Sequence of chain 54.C:
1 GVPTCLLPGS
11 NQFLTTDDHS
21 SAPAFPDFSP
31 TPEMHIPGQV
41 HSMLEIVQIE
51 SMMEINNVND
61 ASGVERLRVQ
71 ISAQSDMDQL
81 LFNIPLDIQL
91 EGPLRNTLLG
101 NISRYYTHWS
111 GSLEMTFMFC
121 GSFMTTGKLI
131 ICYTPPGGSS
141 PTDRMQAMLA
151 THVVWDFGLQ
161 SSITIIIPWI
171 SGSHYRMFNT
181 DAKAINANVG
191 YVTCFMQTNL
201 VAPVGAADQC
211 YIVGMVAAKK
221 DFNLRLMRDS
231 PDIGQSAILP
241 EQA

Binding-site contacts:
Ligand atom C2A contacts residue TYR151 of chain 54.A at 3.9 Å (hydrophobic).
Ligand atom C6B contacts residue ILE188 of chain 54.A at 3.7 Å (hydrophobic).
Ligand atom O1A contacts residue ALA149 of chain 54.A at 3.7 Å.
Ligand atom C1C contacts residue TYR197 of chain 54.A at 3.7 Å (hydrophobic).
Ligand atom C6C contacts residue LEU99 of chain 54.A at 3.6 Å (hydrophobic).
Ligand atom C4B contacts residue LEU226 of chain 54.A at 3.9 Å (hydrophobic).
Ligand atom C5C contacts residue LEU99 of chain 54.A at 3.6 Å (hydrophobic).
Ligand atom C5A contacts residue ALA149 of chain 54.A at 3.2 Å (hydrophobic).
Ligand atom C4A contacts residue PRO173 of chain 54.A at 3.3 Å (hydrophobic).
Ligand atom O1A contacts residue LEU226 of chain 54.A at 3.8 Å.
Ligand atom C7C contacts residue LEU99 of chain 54.A at 3.5 Å (hydrophobic).
Ligand atom O1B contacts residue TRP97 of chain 54.A at 3.6 Å.
Ligand atom O1B contacts residue LEU99 of chain 54.A at 3.1 Å.
Ligand atom C2C contacts residue THR101 of chain 54.A at 3.8 Å.
Ligand atom C5B contacts residue ILE188 of chain 54.A at 3.6 Å (hydrophobic).
Ligand atom C3 contacts residue TYR197 of chain 54.A at 3.7 Å (hydrophobic).
Ligand atom C6C contacts residue TRP97 of chain 54.A at 3.9 Å (hydrophobic).
Ligand atom C31 contacts residue TYR197 of chain 54.A at 3.7 Å (hydrophobic).
Ligand atom N3A contacts residue TYR151 of chain 54.A at 3.3 Å.
Ligand atom C7C contacts residue ILE123 of chain 54.A at 3.5 Å (hydrophobic).
Ligand atom C6C contacts residue ILE123 of chain 54.A at 3.6 Å (hydrophobic).
Ligand atom C3B contacts residue LEU226 of chain 54.A at 3.5 Å (hydrophobic).
Ligand atom C2B contacts residue LEU226 of chain 54.A at 3.6 Å (hydrophobic).
Ligand atom C5 contacts residue TYR197 of chain 54.A at 3.8 Å (hydrophobic).
Ligand atom O1 contacts residue TYR197 of chain 54.A at 3.9 Å.
Ligand atom C5C contacts residue THR101 of chain 54.A at 3.7 Å.
Ligand atom C3B contacts residue ILE123 of chain 54.A at 3.9 Å (hydrophobic).
Ligand atom C4A contacts residue LEU186 of chain 54.A at 3.9 Å (hydrophobic).
Ligand atom O1 contacts residue MET223 of chain 54.A at 3.6 Å (h-bond).
Ligand atom C5A contacts residue LEU186 of chain 54.A at 3.6 Å (hydrophobic).
Ligand atom O1A contacts residue LEU186 of chain 54.A at 3.7 Å.
Ligand atom C4A contacts residue TYR151 of chain 54.A at 3.8 Å (hydrophobic).
Ligand atom C2A contacts residue LEU186 of chain 54.A at 3.7 Å (hydrophobic).
Ligand atom C5A contacts residue PRO173 of chain 54.A at 3.5 Å (hydrophobic).
Ligand atom N2 contacts residue ASN221 of chain 54.A at 3.9 Å.
Ligand atom C31 contacts residue ASN199 of chain 54.A at 3.4 Å.
Ligand atom C4 contacts residue TYR197 of chain 54.A at 3.6 Å (hydrophobic).
Ligand atom C4C contacts residue THR121 of chain 54.A at 3.7 Å.
Ligand atom C2B contacts residue ILE123 of chain 54.A at 3.5 Å (hydrophobic).
Ligand atom C5A contacts residue VAL175 of chain 54.A at 3.9 Å (hydrophobic).

The small molecule below binds the protein below.
Small molecule (SMILES): Cc1cc(CCCCCCCOc2ccc(C3=NCCO3)cc2)on1

Sequence of chain 54.A:
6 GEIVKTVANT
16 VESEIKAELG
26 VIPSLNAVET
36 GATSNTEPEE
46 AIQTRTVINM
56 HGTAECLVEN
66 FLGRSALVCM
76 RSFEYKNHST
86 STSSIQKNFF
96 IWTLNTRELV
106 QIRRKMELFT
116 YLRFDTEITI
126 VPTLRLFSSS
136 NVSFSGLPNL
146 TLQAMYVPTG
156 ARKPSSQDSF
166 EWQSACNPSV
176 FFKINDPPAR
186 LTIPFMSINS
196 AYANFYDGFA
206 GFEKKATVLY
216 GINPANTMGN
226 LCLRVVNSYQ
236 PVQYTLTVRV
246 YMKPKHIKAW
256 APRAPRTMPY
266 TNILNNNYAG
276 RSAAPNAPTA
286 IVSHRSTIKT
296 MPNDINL